Binding-site contacts:
Ligand atom CL contacts residue THR95 of chain 1.A at 3.5 Å.
Ligand atom O1 contacts residue LYS50 of chain 1.A at 3.7 Å.
Ligand atom C14 contacts residue THR159 of chain 1.A at 3.5 Å.
Ligand atom C18 contacts residue PHE161 of chain 1.A at 3.5 Å (hydrophobic).
Ligand atom N contacts residue MET98 of chain 1.A at 3.0 Å (h-bond).
Ligand atom F1 contacts residue THR159 of chain 1.A at 3.3 Å.
Ligand atom CL contacts residue LEU93 of chain 1.A at 3.2 Å.
Ligand atom F2 contacts residue ARG81 of chain 1.A at 3.5 Å.
Ligand atom C17 contacts residue LEU93 of chain 1.A at 3.7 Å (hydrophobic).
Ligand atom F contacts residue PHE161 of chain 1.A at 3.3 Å.
Ligand atom C19 contacts residue MET71 of chain 1.A at 3.5 Å (hydrophobic).
Ligand atom C5 contacts residue MET98 of chain 1.A at 3.3 Å (hydrophobic).
Ligand atom F1 contacts residue PHE161 of chain 1.A at 2.9 Å.
Ligand atom C1 contacts residue LEU149 of chain 1.A at 3.5 Å (hydrophobic).
Ligand atom F contacts residue MET71 of chain 1.A at 3.6 Å.
Ligand atom C contacts residue ALA48 of chain 1.A at 3.4 Å (hydrophobic).
Ligand atom O contacts residue VAL31 of chain 1.A at 3.5 Å.
Ligand atom N1 contacts residue ALA48 of chain 1.A at 3.4 Å.
Ligand atom C contacts residue GLN96 of chain 1.A at 3.3 Å.
Ligand atom C22 contacts residue CYS80 of chain 1.A at 3.7 Å (hydrophobic).
Ligand atom C18 contacts residue MET71 of chain 1.A at 3.4 Å (hydrophobic).
Ligand atom O2 contacts residue ARG146 of chain 1.A at 3.3 Å (salt-bridge).
Ligand atom F2 contacts residue THR95 of chain 1.A at 3.5 Å.
Ligand atom C17 contacts residue ASP160 of chain 1.A at 3.6 Å.
Ligand atom F2 contacts residue LEU82 of chain 1.A at 3.7 Å.
Ligand atom N1 contacts residue LEU149 of chain 1.A at 3.4 Å.
Ligand atom C18 contacts residue ASP160 of chain 1.A at 3.6 Å.
Ligand atom C13 contacts residue LYS50 of chain 1.A at 3.7 Å.
Ligand atom C21 contacts residue THR159 of chain 1.A at 3.4 Å.
Ligand atom C25 contacts residue LYS50 of chain 1.A at 3.4 Å.
Ligand atom F2 contacts residue CYS80 of chain 1.A at 3.4 Å.
Ligand atom F contacts residue ARG81 of chain 1.A at 3.6 Å.
Ligand atom F contacts residue LEU82 of chain 1.A at 3.3 Å.
Ligand atom C14 contacts residue ASP160 of chain 1.A at 3.4 Å.
Ligand atom F1 contacts residue CYS80 of chain 1.A at 3.2 Å.
Ligand atom C contacts residue LEU149 of chain 1.A at 3.6 Å (hydrophobic).
Ligand atom O2 contacts residue ASN147 of chain 1.A at 3.5 Å (h-bond).
Ligand atom F contacts residue CYS80 of chain 1.A at 3.4 Å.
Ligand atom C20 contacts residue THR159 of chain 1.A at 3.6 Å.
Ligand atom CL contacts residue LYS50 of chain 1.A at 3.5 Å.

The protein below binds the small molecule below.
Small molecule (SMILES): CC(C)(O)CC(=O)NCCn1ccc2ncnc(Nc3ccc(Oc4cccc(C(F)(F)F)c4)c(Cl)c3)c21

Sequence of chain 1.A:
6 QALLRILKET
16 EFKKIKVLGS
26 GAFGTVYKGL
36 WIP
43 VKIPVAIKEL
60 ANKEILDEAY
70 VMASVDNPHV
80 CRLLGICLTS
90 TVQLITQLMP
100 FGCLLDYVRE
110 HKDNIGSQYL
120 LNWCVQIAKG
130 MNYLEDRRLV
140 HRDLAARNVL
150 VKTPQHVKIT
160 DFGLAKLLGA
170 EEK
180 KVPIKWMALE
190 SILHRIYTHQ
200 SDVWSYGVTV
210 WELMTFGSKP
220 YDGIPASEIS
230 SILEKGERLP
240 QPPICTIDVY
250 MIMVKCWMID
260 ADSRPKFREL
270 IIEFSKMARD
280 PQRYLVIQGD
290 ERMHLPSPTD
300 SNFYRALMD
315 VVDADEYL